This small molecule binds to this protein.
Small molecule (SMILES): CC(=O)N[C@@H]1[C@@H](O)[C@H](O)[C@@H](CO)O[C@H]1O

Sequence of chain 1.D:
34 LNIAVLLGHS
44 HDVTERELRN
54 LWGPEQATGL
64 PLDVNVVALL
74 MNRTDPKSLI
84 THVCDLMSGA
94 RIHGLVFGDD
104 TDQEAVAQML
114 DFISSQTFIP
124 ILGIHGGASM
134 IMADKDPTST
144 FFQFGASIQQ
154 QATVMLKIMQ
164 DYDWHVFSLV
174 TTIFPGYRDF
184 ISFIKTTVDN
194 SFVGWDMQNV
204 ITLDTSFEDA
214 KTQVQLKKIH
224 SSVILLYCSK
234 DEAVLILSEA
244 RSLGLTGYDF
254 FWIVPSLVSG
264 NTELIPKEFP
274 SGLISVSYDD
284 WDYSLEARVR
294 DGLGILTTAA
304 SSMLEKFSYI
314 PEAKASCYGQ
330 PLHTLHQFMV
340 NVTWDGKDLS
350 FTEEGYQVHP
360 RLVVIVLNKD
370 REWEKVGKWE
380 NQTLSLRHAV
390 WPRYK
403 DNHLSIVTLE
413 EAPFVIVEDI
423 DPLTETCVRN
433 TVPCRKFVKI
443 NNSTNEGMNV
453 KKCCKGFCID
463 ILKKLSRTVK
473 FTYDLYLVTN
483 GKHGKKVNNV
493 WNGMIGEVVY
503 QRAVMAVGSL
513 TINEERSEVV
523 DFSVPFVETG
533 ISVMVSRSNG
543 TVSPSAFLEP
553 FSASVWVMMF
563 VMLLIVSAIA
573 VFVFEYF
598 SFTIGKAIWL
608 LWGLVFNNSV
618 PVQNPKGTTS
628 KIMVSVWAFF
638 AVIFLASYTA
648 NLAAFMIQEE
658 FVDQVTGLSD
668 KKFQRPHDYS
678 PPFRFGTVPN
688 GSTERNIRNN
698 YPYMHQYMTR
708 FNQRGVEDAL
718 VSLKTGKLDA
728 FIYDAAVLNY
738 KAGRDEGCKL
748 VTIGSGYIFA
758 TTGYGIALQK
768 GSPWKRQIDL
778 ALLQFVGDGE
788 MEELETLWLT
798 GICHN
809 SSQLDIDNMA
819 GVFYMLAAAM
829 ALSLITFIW

Binding-site contacts:
Ligand atom C4 contacts residue ASN75 of chain 1.D at 4.2 Å.
Ligand atom O3 contacts residue ASN75 of chain 1.D at 3.7 Å.
Ligand atom C8 contacts residue ASN75 of chain 1.D at 4.2 Å.
Ligand atom C2 contacts residue ASN75 of chain 1.D at 2.5 Å.
Ligand atom C8 contacts residue HIS42 of chain 1.D at 3.5 Å.
Ligand atom C3 contacts residue ASN75 of chain 1.D at 3.6 Å.
Ligand atom C1 contacts residue ASN75 of chain 1.D at 1.4 Å.
Ligand atom C7 contacts residue ASN75 of chain 1.D at 3.9 Å.
Ligand atom O5 contacts residue ASN75 of chain 1.D at 2.4 Å (h-bond).
Ligand atom N2 contacts residue ASN75 of chain 1.D at 3.4 Å (h-bond).
Ligand atom C5 contacts residue ASN75 of chain 1.D at 3.7 Å.